Binding-site contacts:
Ligand atom O contacts residue SER36 of chain 1.A at 3.5 Å.
Ligand atom N contacts residue ASN77 of chain 1.A at 3.1 Å (h-bond).
Ligand atom N contacts residue ASN119 of chain 1.A at 2.8 Å (h-bond).
Ligand atom CB contacts residue GLY122 of chain 1.A at 3.5 Å.
Ligand atom CB contacts residue ASN119 of chain 1.A at 3.4 Å.
Ligand atom CE contacts residue GLN112 of chain 1.A at 3.5 Å.
Ligand atom O contacts residue TRP115 of chain 1.A at 3.0 Å (h-bond).
Ligand atom CG contacts residue TRP73 of chain 1.A at 3.2 Å (hydrophobic).
Ligand atom CB contacts residue TRP73 of chain 1.A at 3.5 Å (hydrophobic).
Ligand atom NH1 contacts residue THR82 of chain 1.A at 2.7 Å (h-bond).
Ligand atom NE contacts residue GLY81 of chain 1.A at 3.5 Å (h-bond).
Ligand atom O contacts residue ASN166 of chain 1.A at 3.0 Å (h-bond).
Ligand atom CB contacts residue TRP115 of chain 1.A at 3.4 Å (hydrophobic).
Ligand atom CZ contacts residue ASP123 of chain 1.A at 3.1 Å.
Ligand atom CZ contacts residue THR86 of chain 1.A at 3.3 Å.
Ligand atom NH1 contacts residue SER83 of chain 1.A at 3.5 Å (h-bond).
Ligand atom CD contacts residue TRP162 of chain 1.A at 3.5 Å (hydrophobic).
Ligand atom OD1 contacts residue SER36 of chain 1.A at 3.4 Å (h-bond).
Ligand atom CD contacts residue GLY81 of chain 1.A at 3.5 Å.
Ligand atom NH2 contacts residue SER83 of chain 1.A at 3.1 Å (h-bond).
Ligand atom O contacts residue ASN119 of chain 1.A at 3.0 Å (h-bond).
Ligand atom O contacts residue SER80 of chain 1.A at 3.4 Å.
Ligand atom CA contacts residue TRP115 of chain 1.A at 3.6 Å (hydrophobic).
Ligand atom C contacts residue ASN119 of chain 1.A at 3.5 Å.
Ligand atom CD contacts residue GLN112 of chain 1.A at 3.2 Å.
Ligand atom NZ contacts residue GLN112 of chain 1.A at 3.3 Å (h-bond).
Ligand atom CZ contacts residue GLY81 of chain 1.A at 3.1 Å.
Ligand atom NH1 contacts residue GLY81 of chain 1.A at 2.6 Å (h-bond).
Ligand atom O contacts residue TRP73 of chain 1.A at 3.0 Å (h-bond).
Ligand atom CA contacts residue ASN119 of chain 1.A at 3.2 Å.
Ligand atom NH2 contacts residue ASP123 of chain 1.A at 2.3 Å (salt-bridge).
Ligand atom CD contacts residue TRP115 of chain 1.A at 3.5 Å (hydrophobic).
Ligand atom CD contacts residue ALA79 of chain 1.A at 3.3 Å (hydrophobic).
Ligand atom NH1 contacts residue ASP123 of chain 1.A at 3.6 Å (salt-bridge).
Ligand atom C contacts residue SER80 of chain 1.A at 3.5 Å.
Ligand atom O contacts residue ASN77 of chain 1.A at 3.1 Å (h-bond).
Ligand atom NH1 contacts residue THR86 of chain 1.A at 2.2 Å (h-bond).
Ligand atom NZ contacts residue TRP162 of chain 1.A at 3.3 Å.
Ligand atom CA contacts residue ARG169 of chain 1.A at 3.3 Å.
Ligand atom CE contacts residue TRP73 of chain 1.A at 3.5 Å (hydrophobic).

The protein below binds the small molecule below.
Small molecule (SMILES): CC(C)[C@H](NC(=O)[C@H](CCCCN)NC(=O)[C@H](CCCN=C(N)N)NC(=O)[C@@H]1C=CC=N1)C(=O)N[C@@H](CCCCN)C(=O)N[C@@H](C)C(=O)N[C@H](C=O)CC(=O)O

Sequence of chain 1.A:
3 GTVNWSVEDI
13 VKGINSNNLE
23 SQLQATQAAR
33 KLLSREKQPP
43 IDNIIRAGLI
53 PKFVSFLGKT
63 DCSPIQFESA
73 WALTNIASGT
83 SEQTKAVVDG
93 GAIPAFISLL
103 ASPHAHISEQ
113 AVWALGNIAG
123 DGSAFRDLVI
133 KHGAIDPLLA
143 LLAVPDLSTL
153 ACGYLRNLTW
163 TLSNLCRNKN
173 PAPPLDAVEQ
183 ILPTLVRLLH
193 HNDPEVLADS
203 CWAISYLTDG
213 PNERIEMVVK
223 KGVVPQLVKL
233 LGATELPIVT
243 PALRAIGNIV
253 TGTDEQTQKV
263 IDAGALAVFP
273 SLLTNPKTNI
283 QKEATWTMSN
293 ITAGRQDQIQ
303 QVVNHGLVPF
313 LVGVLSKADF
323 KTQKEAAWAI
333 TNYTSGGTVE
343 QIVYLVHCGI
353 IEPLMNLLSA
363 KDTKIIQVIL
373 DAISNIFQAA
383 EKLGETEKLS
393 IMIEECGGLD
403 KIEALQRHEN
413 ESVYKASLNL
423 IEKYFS